Sequence of chain 1.B:
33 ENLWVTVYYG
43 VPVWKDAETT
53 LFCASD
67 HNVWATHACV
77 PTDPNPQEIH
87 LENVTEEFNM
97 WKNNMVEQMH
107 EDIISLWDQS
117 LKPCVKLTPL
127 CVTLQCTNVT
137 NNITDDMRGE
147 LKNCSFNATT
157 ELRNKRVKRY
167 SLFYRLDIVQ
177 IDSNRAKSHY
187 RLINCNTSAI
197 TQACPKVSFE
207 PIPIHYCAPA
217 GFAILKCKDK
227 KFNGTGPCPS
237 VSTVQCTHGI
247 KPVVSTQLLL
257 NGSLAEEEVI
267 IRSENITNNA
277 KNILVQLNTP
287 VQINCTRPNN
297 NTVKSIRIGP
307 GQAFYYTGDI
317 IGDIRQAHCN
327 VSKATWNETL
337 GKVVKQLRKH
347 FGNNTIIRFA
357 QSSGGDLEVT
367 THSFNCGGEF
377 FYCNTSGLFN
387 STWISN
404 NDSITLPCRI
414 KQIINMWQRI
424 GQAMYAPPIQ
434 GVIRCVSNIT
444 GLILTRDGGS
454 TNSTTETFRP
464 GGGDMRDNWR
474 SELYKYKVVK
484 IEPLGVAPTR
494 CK

The small molecule below binds the protein below.
Small molecule (SMILES): CC(=O)N[C@H]1[C@H](O[C@H]2[C@H](O)[C@@H](NC(C)=O)CO[C@@H]2CO)O[C@H](CO)[C@@H](O)[C@@H]1O

Binding-site contacts:
Ligand atom C8 contacts residue GLN357 of chain 1.B at 4.2 Å.
Ligand atom O7 contacts residue ASN386 of chain 1.B at 4.1 Å.
Ligand atom N2 contacts residue ASN386 of chain 1.B at 3.0 Å (h-bond).
Ligand atom C3 contacts residue ASN386 of chain 1.B at 3.9 Å.
Ligand atom C1 contacts residue ASN386 of chain 1.B at 1.5 Å.
Ligand atom C7 contacts residue SER382 of chain 1.B at 4.1 Å.
Ligand atom C7 contacts residue ASN386 of chain 1.B at 3.4 Å.
Ligand atom O5 contacts residue ASN386 of chain 1.B at 2.5 Å (h-bond).
Ligand atom C5 contacts residue ASN386 of chain 1.B at 3.8 Å.
Ligand atom C8 contacts residue ASN386 of chain 1.B at 3.5 Å.
Ligand atom C2 contacts residue ASN386 of chain 1.B at 2.5 Å.
Ligand atom O7 contacts residue SER382 of chain 1.B at 4.2 Å.
Ligand atom C7 contacts residue GLN357 of chain 1.B at 3.8 Å.
Ligand atom C8 contacts residue SER382 of chain 1.B at 3.3 Å.
Ligand atom C4 contacts residue ASN386 of chain 1.B at 4.4 Å.
Ligand atom C8 contacts residue GLY383 of chain 1.B at 4.4 Å.
Ligand atom O7 contacts residue GLN357 of chain 1.B at 3.1 Å (h-bond).